Binding-site contacts:
Ligand atom O7 contacts residue ASN28 of chain 1.A at 3.8 Å.
Ligand atom C8 contacts residue VAL27 of chain 1.A at 4.0 Å (hydrophobic).
Ligand atom C7 contacts residue VAL27 of chain 1.A at 4.4 Å (hydrophobic).
Ligand atom C1 contacts residue ASN28 of chain 1.A at 1.4 Å.
Ligand atom C2 contacts residue ASN28 of chain 1.A at 2.5 Å.
Ligand atom C3 contacts residue ASN28 of chain 1.A at 3.8 Å.
Ligand atom C4 contacts residue ASN28 of chain 1.A at 4.2 Å.
Ligand atom C5 contacts residue ASN28 of chain 1.A at 3.6 Å.
Ligand atom O5 contacts residue ASN28 of chain 1.A at 2.3 Å (h-bond).
Ligand atom N2 contacts residue ASN28 of chain 1.A at 3.0 Å (h-bond).
Ligand atom C7 contacts residue ASN28 of chain 1.A at 3.5 Å.

A protein and the small-molecule ligand that binds it are described below.
Small molecule (SMILES): CC(=O)N[C@@H]1[C@@H](O)[C@H](O)[C@@H](CO)O[C@H]1O

Sequence of chain 1.A:
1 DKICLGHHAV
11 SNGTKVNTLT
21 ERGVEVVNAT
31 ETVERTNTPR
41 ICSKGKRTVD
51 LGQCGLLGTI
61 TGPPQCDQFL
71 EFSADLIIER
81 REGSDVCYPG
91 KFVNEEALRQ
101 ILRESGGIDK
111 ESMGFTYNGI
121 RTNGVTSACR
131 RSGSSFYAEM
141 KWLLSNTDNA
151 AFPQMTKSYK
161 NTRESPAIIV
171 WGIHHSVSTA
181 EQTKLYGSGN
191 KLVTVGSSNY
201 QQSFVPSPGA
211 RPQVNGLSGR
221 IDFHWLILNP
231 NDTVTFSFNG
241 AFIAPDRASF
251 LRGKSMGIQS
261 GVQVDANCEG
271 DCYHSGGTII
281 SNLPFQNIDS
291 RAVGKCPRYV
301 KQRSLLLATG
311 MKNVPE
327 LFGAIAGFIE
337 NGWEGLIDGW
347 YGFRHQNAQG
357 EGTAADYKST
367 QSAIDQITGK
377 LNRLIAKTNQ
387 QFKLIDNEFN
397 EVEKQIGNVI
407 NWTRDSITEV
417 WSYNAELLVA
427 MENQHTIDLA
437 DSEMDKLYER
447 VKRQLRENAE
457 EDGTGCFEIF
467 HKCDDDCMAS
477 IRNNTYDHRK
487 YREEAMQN